Sequence of chain 1.F:
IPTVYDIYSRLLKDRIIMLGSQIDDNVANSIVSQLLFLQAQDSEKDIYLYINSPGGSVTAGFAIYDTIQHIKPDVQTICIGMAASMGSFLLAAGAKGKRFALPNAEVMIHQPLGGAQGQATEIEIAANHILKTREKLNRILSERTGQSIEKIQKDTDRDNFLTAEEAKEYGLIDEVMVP

Sequence of chain 1.E:
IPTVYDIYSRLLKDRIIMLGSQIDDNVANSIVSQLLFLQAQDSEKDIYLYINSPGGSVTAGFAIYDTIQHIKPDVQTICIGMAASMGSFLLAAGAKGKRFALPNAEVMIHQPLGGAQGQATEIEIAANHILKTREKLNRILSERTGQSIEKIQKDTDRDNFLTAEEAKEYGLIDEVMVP

This protein binds this small molecule.
Small molecule (SMILES): Cc1ccc(NC(=O)N[C@@H](Cc2cc(F)cc(F)c2)C(=O)N[C@H]2COC(=O)[C@@H]3C[C@@H](C)CN3C(=O)[C@H](C)NC(=O)[C@@H]3CCCCN3C(=O)[C@@H]3CCCN3C2=O)cc1

Binding-site contacts:
Ligand atom C contacts residue TYR61 of chain 1.E at 3.5 Å (hydrophobic).
Ligand atom C48 contacts residue LEU49 of chain 1.F at 3.8 Å (hydrophobic).
Ligand atom CD contacts residue PHE113 of chain 1.E at 3.8 Å (hydrophobic).
Ligand atom F1 contacts residue LEU115 of chain 1.E at 3.7 Å.
Ligand atom CD contacts residue ILE29 of chain 1.E at 3.8 Å (hydrophobic).
Ligand atom C52 contacts residue ILE29 of chain 1.E at 3.4 Å (hydrophobic).
Ligand atom CD contacts residue TYR63 of chain 1.E at 3.7 Å (hydrophobic).
Ligand atom CB contacts residue TYR61 of chain 1.E at 3.8 Å (hydrophobic).
Ligand atom O contacts residue GLN89 of chain 1.E at 3.6 Å.
Ligand atom CZ contacts residue THR80 of chain 1.F at 3.4 Å.
Ligand atom C56 contacts residue ALA53 of chain 1.F at 3.8 Å (hydrophobic).
Ligand atom CA contacts residue TYR61 of chain 1.E at 3.5 Å (hydrophobic).
Ligand atom CZ contacts residue LEU115 of chain 1.E at 3.7 Å (hydrophobic).
Ligand atom C48 contacts residue TYR63 of chain 1.E at 3.5 Å (hydrophobic).
Ligand atom F2 contacts residue VAL45 of chain 1.F at 3.7 Å.
Ligand atom N50 contacts residue TYR63 of chain 1.E at 2.9 Å (h-bond).
Ligand atom C51 contacts residue ILE29 of chain 1.E at 3.6 Å (hydrophobic).
Ligand atom C52 contacts residue LEU49 of chain 1.F at 3.6 Å (hydrophobic).
Ligand atom F1 contacts residue HIS83 of chain 1.F at 3.2 Å.
Ligand atom F2 contacts residue TYR63 of chain 1.E at 3.6 Å.
Ligand atom CB contacts residue MET190 of chain 1.E at 3.7 Å (hydrophobic).
Ligand atom F1 contacts residue THR80 of chain 1.F at 3.3 Å.
Ligand atom CE contacts residue ASP27 of chain 1.E at 3.5 Å.
Ligand atom N contacts residue TYR63 of chain 1.E at 3.0 Å (h-bond).
Ligand atom C55 contacts residue ASP27 of chain 1.E at 3.2 Å.
Ligand atom CD1 contacts residue HIS83 of chain 1.F at 3.5 Å.
Ligand atom F2 contacts residue LEU49 of chain 1.F at 3.6 Å.
Ligand atom CA contacts residue TYR61 of chain 1.E at 3.7 Å (hydrophobic).
Ligand atom C54 contacts residue ALA53 of chain 1.F at 3.8 Å (hydrophobic).
Ligand atom CB contacts residue TYR61 of chain 1.E at 3.5 Å (hydrophobic).
Ligand atom O contacts residue TYR61 of chain 1.E at 3.8 Å.
Ligand atom O contacts residue TYR63 of chain 1.E at 2.5 Å (h-bond).
Ligand atom F2 contacts residue ILE93 of chain 1.E at 3.2 Å.
Ligand atom O49 contacts residue LEU49 of chain 1.F at 3.7 Å.
Ligand atom CE2 contacts residue LEU49 of chain 1.F at 3.6 Å (hydrophobic).
Ligand atom CA contacts residue GLN89 of chain 1.E at 3.8 Å.
Ligand atom C55 contacts residue ALA53 of chain 1.F at 3.5 Å (hydrophobic).
Ligand atom CB contacts residue GLN89 of chain 1.E at 3.1 Å.
Ligand atom CE contacts residue MET190 of chain 1.E at 3.8 Å (hydrophobic).
Ligand atom C contacts residue TYR63 of chain 1.E at 3.6 Å (hydrophobic).